Sequence of chain 1.A:
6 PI

The protein below binds the small molecule below.
Small molecule (SMILES): N[C@@H](CC(=O)O)C(=O)O

Binding-site contacts:
Ligand atom CA contacts residue HIS45 of chain 1.B at 3.8 Å.
Ligand atom C contacts residue GLN185 of chain 1.B at 4.2 Å.
Ligand atom N contacts residue ASP187 of chain 1.B at 4.0 Å.
Ligand atom N contacts residue PHE1 of chain 1.F at 3.1 Å (h-bond).
Ligand atom CB contacts residue PRO6 of chain 1.A at 3.9 Å (hydrophobic).
Ligand atom CB contacts residue PHE1 of chain 1.F at 3.6 Å (hydrophobic).
Ligand atom CA contacts residue PHE1 of chain 1.F at 2.4 Å (hydrophobic).
Ligand atom N contacts residue CYS184 of chain 1.B at 4.4 Å.
Ligand atom CB contacts residue CYS30 of chain 1.B at 4.4 Å (hydrophobic).
Ligand atom C contacts residue PHE1 of chain 1.F at 1.3 Å (hydrophobic).
Ligand atom N contacts residue GLY186 of chain 1.B at 2.8 Å (h-bond).
Ligand atom O contacts residue PHE1 of chain 1.F at 2.2 Å (h-bond).
Ligand atom O contacts residue GLN185 of chain 1.B at 4.1 Å.
Ligand atom CB contacts residue ILE7 of chain 1.A at 3.0 Å (hydrophobic).
Ligand atom N contacts residue HIS45 of chain 1.B at 4.2 Å.
Ligand atom C contacts residue GLY186 of chain 1.B at 3.4 Å.
Ligand atom CA contacts residue ILE7 of chain 1.A at 2.6 Å (hydrophobic).
Ligand atom N contacts residue PRO6 of chain 1.A at 4.4 Å.
Ligand atom CB contacts residue SER188 of chain 1.B at 3.1 Å.
Ligand atom O contacts residue ILE7 of chain 1.A at 4.3 Å.
Ligand atom CB contacts residue HIS45 of chain 1.B at 2.7 Å.
Ligand atom N contacts residue ILE7 of chain 1.A at 1.4 Å.
Ligand atom N contacts residue GLN185 of chain 1.B at 3.6 Å.
Ligand atom CA contacts residue CYS30 of chain 1.B at 3.8 Å (hydrophobic).
Ligand atom O contacts residue GLY186 of chain 1.B at 4.1 Å.
Ligand atom C contacts residue SER188 of chain 1.B at 4.5 Å.
Ligand atom CA contacts residue GLY186 of chain 1.B at 3.6 Å.
Ligand atom CA contacts residue THR29 of chain 1.B at 3.9 Å.
Ligand atom C contacts residue ILE7 of chain 1.A at 3.8 Å (hydrophobic).
Ligand atom N contacts residue SER188 of chain 1.B at 2.4 Å (h-bond).
Ligand atom C contacts residue THR29 of chain 1.B at 3.6 Å.
Ligand atom CA contacts residue SER188 of chain 1.B at 3.0 Å.

Sequence of chain 1.B:
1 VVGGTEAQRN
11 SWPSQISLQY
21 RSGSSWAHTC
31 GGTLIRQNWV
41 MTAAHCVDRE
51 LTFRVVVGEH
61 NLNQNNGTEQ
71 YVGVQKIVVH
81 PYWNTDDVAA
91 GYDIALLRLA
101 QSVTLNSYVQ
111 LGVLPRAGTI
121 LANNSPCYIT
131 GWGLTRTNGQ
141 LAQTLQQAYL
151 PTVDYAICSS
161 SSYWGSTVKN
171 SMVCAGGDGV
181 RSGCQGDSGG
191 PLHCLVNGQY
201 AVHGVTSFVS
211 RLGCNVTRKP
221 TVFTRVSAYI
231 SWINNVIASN